Binding-site contacts:
Ligand atom C8 contacts residue GLY150 of chain 2.B at 3.9 Å.
Ligand atom C8 contacts residue ALA147 of chain 2.B at 3.1 Å (hydrophobic).
Ligand atom C7 contacts residue ASN154 of chain 2.B at 3.4 Å.
Ligand atom C4 contacts residue ASN154 of chain 2.B at 4.2 Å.
Ligand atom O7 contacts residue THR156 of chain 2.B at 4.0 Å.
Ligand atom O7 contacts residue ASN154 of chain 2.B at 3.1 Å (h-bond).
Ligand atom C1 contacts residue GLY150 of chain 2.B at 4.3 Å.
Ligand atom O7 contacts residue GLY150 of chain 2.B at 4.4 Å.
Ligand atom N2 contacts residue ASN154 of chain 2.B at 3.1 Å (h-bond).
Ligand atom C2 contacts residue ASN154 of chain 2.B at 2.5 Å.
Ligand atom N2 contacts residue GLY150 of chain 2.B at 4.4 Å.
Ligand atom C7 contacts residue GLY150 of chain 2.B at 4.0 Å.
Ligand atom O5 contacts residue ASN154 of chain 2.B at 2.3 Å (h-bond).
Ligand atom C7 contacts residue ALA147 of chain 2.B at 4.4 Å (hydrophobic).
Ligand atom O7 contacts residue SER151 of chain 2.B at 4.4 Å.
Ligand atom C1 contacts residue ASN154 of chain 2.B at 1.4 Å.
Ligand atom C7 contacts residue SER151 of chain 2.B at 4.2 Å.
Ligand atom C8 contacts residue SER151 of chain 2.B at 3.7 Å.
Ligand atom C3 contacts residue ASN154 of chain 2.B at 3.8 Å.
Ligand atom C5 contacts residue ASN154 of chain 2.B at 3.7 Å.

Sequence of chain 2.B:
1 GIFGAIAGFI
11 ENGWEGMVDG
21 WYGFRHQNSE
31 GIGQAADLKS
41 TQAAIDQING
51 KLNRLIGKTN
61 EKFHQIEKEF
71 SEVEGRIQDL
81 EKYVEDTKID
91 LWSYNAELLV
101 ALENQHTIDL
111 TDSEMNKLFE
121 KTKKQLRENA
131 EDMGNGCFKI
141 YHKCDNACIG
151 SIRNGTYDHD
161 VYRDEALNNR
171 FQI

A protein and the small-molecule ligand that binds it are described below.
Small molecule (SMILES): CC(=O)N[C@@H]1[C@@H](O)[C@H](O)[C@@H](CO)O[C@H]1O